The protein below binds the small molecule below.
Small molecule (SMILES): O=P(O)(O)O[C@H]1O[C@H](CO)[C@@H](O)[C@H]1O

Binding-site contacts:
Ligand atom C3 contacts residue GLU198 of chain 1.L at 3.4 Å.
Ligand atom O2 contacts residue ARG91 of chain 1.L at 3.1 Å (salt-bridge).
Ligand atom P contacts residue THR94 of chain 1.L at 3.6 Å.
Ligand atom O2 contacts residue MET197 of chain 1.L at 2.9 Å (h-bond).
Ligand atom C1 contacts residue URF1 of chain 1.IA at 3.7 Å.
Ligand atom O4 contacts residue THR94 of chain 1.L at 3.1 Å (h-bond).
Ligand atom C1 contacts residue THR94 of chain 1.L at 3.1 Å.
Ligand atom C2 contacts residue MET197 of chain 1.L at 3.9 Å (hydrophobic).
Ligand atom C3 contacts residue MET197 of chain 1.L at 3.9 Å (hydrophobic).
Ligand atom P contacts residue ARG30 of chain 1.L at 3.7 Å.
Ligand atom O3 contacts residue GLU198 of chain 1.L at 2.7 Å (salt-bridge).
Ligand atom O5 contacts residue URF1 of chain 1.IA at 3.5 Å (h-bond).
Ligand atom O5 contacts residue PHE162 of chain 1.L at 3.5 Å.
Ligand atom O1 contacts residue THR94 of chain 1.L at 3.1 Å (h-bond).
Ligand atom C2 contacts residue URF1 of chain 1.IA at 3.6 Å.
Ligand atom O2 contacts residue GLU198 of chain 1.L at 2.5 Å (salt-bridge).
Ligand atom O1 contacts residue GLY93 of chain 1.L at 3.8 Å.
Ligand atom O2P contacts residue ARG30 of chain 1.L at 2.9 Å (salt-bridge).
Ligand atom O3P contacts residue ARG48 of chain 1.K at 3.1 Å (salt-bridge).
Ligand atom C5 contacts residue HIS8 of chain 1.K at 3.3 Å.
Ligand atom O4 contacts residue URF1 of chain 1.IA at 3.1 Å (h-bond).
Ligand atom O2 contacts residue GLU196 of chain 1.L at 3.4 Å.
Ligand atom C2 contacts residue THR94 of chain 1.L at 3.9 Å.
Ligand atom O3P contacts residue ARG30 of chain 1.L at 3.5 Å (salt-bridge).
Ligand atom C5 contacts residue URF1 of chain 1.IA at 3.6 Å.
Ligand atom O1P contacts residue GLY26 of chain 1.L at 3.5 Å.
Ligand atom O2P contacts residue ARG91 of chain 1.L at 3.0 Å (salt-bridge).
Ligand atom C5 contacts residue PHE162 of chain 1.L at 3.8 Å (hydrophobic).
Ligand atom P contacts residue ARG48 of chain 1.K at 3.8 Å.
Ligand atom O3 contacts residue ILE69 of chain 1.L at 3.4 Å.
Ligand atom O1P contacts residue ARG48 of chain 1.K at 3.0 Å (salt-bridge).
Ligand atom O2P contacts residue GLY26 of chain 1.L at 3.3 Å (h-bond).
Ligand atom C4 contacts residue URF1 of chain 1.IA at 3.9 Å.
Ligand atom O2P contacts residue ILE92 of chain 1.L at 3.5 Å (h-bond).
Ligand atom O2P contacts residue GLY93 of chain 1.L at 3.1 Å.
Ligand atom O3P contacts residue THR94 of chain 1.L at 2.6 Å (h-bond).
Ligand atom O1 contacts residue ARG91 of chain 1.L at 3.4 Å (salt-bridge).
Ligand atom C2 contacts residue GLU198 of chain 1.L at 3.6 Å.
Ligand atom O2P contacts residue THR94 of chain 1.L at 3.8 Å.
Ligand atom O5 contacts residue HIS8 of chain 1.K at 2.7 Å (h-bond).

Sequence of chain 1.K:
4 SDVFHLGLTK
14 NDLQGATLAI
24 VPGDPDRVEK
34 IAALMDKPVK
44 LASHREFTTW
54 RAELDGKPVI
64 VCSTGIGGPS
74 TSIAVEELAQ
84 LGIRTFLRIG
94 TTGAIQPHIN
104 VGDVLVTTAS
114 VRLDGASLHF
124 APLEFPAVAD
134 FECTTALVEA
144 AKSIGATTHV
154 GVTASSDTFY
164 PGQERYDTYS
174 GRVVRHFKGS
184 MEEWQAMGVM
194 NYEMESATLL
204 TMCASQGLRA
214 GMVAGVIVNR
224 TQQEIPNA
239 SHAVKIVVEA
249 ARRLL

Sequence of chain 1.L:
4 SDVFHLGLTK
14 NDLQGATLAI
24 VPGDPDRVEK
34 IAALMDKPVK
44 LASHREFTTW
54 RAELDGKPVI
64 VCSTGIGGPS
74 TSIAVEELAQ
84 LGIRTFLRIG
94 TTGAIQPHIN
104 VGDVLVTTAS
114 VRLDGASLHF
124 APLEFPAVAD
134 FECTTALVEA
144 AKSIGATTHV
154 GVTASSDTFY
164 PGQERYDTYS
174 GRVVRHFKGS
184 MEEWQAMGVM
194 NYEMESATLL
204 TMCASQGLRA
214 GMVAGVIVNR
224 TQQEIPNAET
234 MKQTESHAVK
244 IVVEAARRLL